Binding-site contacts:
Ligand atom O5 contacts residue ASN54 of chain 1.B at 2.4 Å (h-bond).
Ligand atom C4 contacts residue ASN54 of chain 1.B at 4.3 Å.
Ligand atom O5 contacts residue GLU35 of chain 1.B at 3.3 Å (salt-bridge).
Ligand atom C5 contacts residue ASN54 of chain 1.B at 3.7 Å.
Ligand atom N2 contacts residue ASN37 of chain 1.B at 3.5 Å (h-bond).
Ligand atom C6 contacts residue GLU35 of chain 1.B at 4.3 Å.
Ligand atom O7 contacts residue ASN37 of chain 1.B at 3.3 Å (h-bond).
Ligand atom C2 contacts residue ASN37 of chain 1.B at 4.1 Å.
Ligand atom C2 contacts residue ASN54 of chain 1.B at 2.5 Å.
Ligand atom O6 contacts residue GLU35 of chain 1.B at 3.9 Å.
Ligand atom C3 contacts residue ASN54 of chain 1.B at 3.8 Å.
Ligand atom C6 contacts residue ASN36 of chain 1.B at 3.7 Å.
Ligand atom O7 contacts residue GLU53 of chain 1.B at 4.1 Å.
Ligand atom N2 contacts residue ASN54 of chain 1.B at 3.0 Å (h-bond).
Ligand atom O5 contacts residue ASN36 of chain 1.B at 3.9 Å.
Ligand atom C8 contacts residue ASN37 of chain 1.B at 3.5 Å.
Ligand atom C1 contacts residue ASN37 of chain 1.B at 3.5 Å.
Ligand atom C1 contacts residue GLU35 of chain 1.B at 3.0 Å.
Ligand atom C7 contacts residue ASN37 of chain 1.B at 3.1 Å.
Ligand atom O7 contacts residue ASN54 of chain 1.B at 2.9 Å (h-bond).
Ligand atom C2 contacts residue GLU35 of chain 1.B at 4.3 Å.
Ligand atom C5 contacts residue GLU35 of chain 1.B at 3.5 Å.
Ligand atom C7 contacts residue ASN54 of chain 1.B at 3.1 Å.
Ligand atom O6 contacts residue ASN36 of chain 1.B at 2.6 Å (h-bond).
Ligand atom C5 contacts residue ASN36 of chain 1.B at 4.3 Å.
Ligand atom C1 contacts residue ASN54 of chain 1.B at 1.4 Å.
Ligand atom C8 contacts residue ASN54 of chain 1.B at 4.4 Å.

Sequence of chain 1.B:
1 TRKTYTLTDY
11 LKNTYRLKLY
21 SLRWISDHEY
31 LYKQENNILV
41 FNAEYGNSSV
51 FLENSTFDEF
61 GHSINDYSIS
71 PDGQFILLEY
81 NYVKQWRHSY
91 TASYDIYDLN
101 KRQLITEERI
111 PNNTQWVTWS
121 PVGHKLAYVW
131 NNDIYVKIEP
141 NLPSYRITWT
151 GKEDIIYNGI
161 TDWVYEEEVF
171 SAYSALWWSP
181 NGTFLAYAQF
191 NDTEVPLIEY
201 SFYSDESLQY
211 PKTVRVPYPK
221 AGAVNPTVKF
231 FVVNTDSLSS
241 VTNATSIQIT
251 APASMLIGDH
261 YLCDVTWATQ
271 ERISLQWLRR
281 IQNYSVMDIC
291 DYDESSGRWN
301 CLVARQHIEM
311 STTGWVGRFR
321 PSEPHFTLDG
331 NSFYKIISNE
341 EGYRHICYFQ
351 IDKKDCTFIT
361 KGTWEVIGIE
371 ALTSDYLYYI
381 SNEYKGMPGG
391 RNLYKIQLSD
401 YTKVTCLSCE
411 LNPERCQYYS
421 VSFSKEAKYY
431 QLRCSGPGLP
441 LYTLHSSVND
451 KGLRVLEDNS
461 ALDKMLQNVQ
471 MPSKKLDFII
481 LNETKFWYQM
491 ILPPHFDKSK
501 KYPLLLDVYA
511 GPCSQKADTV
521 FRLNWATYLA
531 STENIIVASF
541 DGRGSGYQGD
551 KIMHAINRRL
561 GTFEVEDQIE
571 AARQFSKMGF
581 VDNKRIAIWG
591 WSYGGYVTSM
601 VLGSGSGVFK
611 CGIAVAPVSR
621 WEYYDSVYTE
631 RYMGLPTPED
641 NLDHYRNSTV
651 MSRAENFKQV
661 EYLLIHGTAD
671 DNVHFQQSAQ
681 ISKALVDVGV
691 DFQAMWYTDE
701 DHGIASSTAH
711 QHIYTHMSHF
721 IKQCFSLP

A protein and the small-molecule ligand that binds it are described below.
Small molecule (SMILES): CC(=O)N[C@@H]1[C@@H](O)[C@H](O)[C@@H](CO)O[C@H]1O